The protein below binds the small molecule below.
Small molecule (SMILES): CC(=O)N[C@@H]1[C@@H](O)[C@H](O)[C@@H](CO)O[C@H]1O

Sequence of chain 1.E:
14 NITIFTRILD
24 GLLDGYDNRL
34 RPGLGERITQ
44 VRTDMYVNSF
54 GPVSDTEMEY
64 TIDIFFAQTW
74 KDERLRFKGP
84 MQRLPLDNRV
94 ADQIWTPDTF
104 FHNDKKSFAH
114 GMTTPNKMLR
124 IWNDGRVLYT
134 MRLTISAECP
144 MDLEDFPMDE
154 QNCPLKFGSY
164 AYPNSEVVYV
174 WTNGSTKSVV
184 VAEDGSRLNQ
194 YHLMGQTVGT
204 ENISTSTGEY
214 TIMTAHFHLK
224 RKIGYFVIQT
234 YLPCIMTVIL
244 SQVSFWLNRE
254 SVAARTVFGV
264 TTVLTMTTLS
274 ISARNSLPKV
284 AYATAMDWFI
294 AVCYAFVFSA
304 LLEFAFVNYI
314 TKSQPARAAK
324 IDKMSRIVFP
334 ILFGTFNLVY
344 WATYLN

Binding-site contacts:
Ligand atom C3 contacts residue ASN205 of chain 1.E at 3.6 Å.
Ligand atom C2 contacts residue ASN205 of chain 1.E at 2.3 Å.
Ligand atom C5 contacts residue ASN205 of chain 1.E at 3.7 Å.
Ligand atom C7 contacts residue ASN205 of chain 1.E at 3.0 Å.
Ligand atom C1 contacts residue ASN167 of chain 1.E at 4.5 Å.
Ligand atom C8 contacts residue THR203 of chain 1.E at 3.9 Å.
Ligand atom C1 contacts residue GLU212 of chain 1.E at 4.1 Å.
Ligand atom C8 contacts residue ASN205 of chain 1.E at 3.9 Å.
Ligand atom O7 contacts residue ASN205 of chain 1.E at 3.0 Å (h-bond).
Ligand atom C4 contacts residue ASN205 of chain 1.E at 4.2 Å.
Ligand atom O5 contacts residue ASN205 of chain 1.E at 2.5 Å (h-bond).
Ligand atom C8 contacts residue GLU204 of chain 1.E at 3.9 Å.
Ligand atom N2 contacts residue ASN205 of chain 1.E at 2.6 Å (h-bond).
Ligand atom O5 contacts residue ASN167 of chain 1.E at 4.0 Å.
Ligand atom C1 contacts residue ASN205 of chain 1.E at 1.4 Å.
Ligand atom O5 contacts residue GLU212 of chain 1.E at 3.9 Å.